Sequence of chain 25.A:
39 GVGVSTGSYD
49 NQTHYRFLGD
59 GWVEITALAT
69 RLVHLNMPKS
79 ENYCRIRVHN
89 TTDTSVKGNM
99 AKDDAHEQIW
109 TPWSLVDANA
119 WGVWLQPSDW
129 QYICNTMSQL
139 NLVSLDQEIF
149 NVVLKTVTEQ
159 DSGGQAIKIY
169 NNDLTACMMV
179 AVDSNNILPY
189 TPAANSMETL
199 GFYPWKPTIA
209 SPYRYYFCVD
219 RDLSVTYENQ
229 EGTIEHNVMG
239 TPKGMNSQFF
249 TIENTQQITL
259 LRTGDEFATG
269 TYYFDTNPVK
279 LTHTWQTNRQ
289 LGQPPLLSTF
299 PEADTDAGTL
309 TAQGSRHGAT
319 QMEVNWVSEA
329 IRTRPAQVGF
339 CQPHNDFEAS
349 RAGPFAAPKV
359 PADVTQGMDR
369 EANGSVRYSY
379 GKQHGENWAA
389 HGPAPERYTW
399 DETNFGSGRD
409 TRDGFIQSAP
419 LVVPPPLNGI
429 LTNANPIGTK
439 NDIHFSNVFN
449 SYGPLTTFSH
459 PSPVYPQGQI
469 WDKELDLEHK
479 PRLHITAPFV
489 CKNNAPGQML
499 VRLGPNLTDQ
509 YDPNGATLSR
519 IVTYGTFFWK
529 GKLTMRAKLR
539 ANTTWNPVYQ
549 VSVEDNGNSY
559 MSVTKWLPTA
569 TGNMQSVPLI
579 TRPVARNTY

A protein and the small-molecule ligand that binds it are described below.
Small molecule (SMILES): Nc1ncnc2c1ncn2[C@H]1C[C@H](O)[C@@H](COP(=O)(O)O)O1

Binding-site contacts:
Ligand atom OP1 contacts residue PHE272 of chain 25.A at 3.4 Å.
Ligand atom O5' contacts residue ASP273 of chain 25.A at 4.1 Å.
Ligand atom OP1 contacts residue TYR271 of chain 25.A at 3.1 Å (h-bond).
Ligand atom OP2 contacts residue ASP273 of chain 25.A at 2.4 Å.
Ligand atom O5' contacts residue ASN491 of chain 25.A at 3.5 Å (h-bond).
Ligand atom P contacts residue PHE272 of chain 25.A at 4.3 Å.
Ligand atom OP1 contacts residue ASP273 of chain 25.A at 3.3 Å.
Ligand atom P contacts residue TYR271 of chain 25.A at 4.5 Å.
Ligand atom C5' contacts residue ASP273 of chain 25.A at 3.8 Å.
Ligand atom P contacts residue ASP273 of chain 25.A at 2.8 Å.
Ligand atom OP2 contacts residue ASN491 of chain 25.A at 1.7 Å (h-bond).
Ligand atom P contacts residue ASN491 of chain 25.A at 3.0 Å.
Ligand atom OP1 contacts residue ASN491 of chain 25.A at 3.6 Å.
Ligand atom C5' contacts residue ASN491 of chain 25.A at 4.0 Å.